Sequence of chain 1.A:
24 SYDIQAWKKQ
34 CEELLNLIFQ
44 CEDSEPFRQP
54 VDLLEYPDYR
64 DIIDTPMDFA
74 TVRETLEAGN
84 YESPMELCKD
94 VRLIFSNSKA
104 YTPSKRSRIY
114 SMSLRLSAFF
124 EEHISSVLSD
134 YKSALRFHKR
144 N

Binding-site contacts:
Ligand atom C7 contacts residue LEU40 of chain 1.A at 4.5 Å (hydrophobic).
Ligand atom O2 contacts residue LEU40 of chain 1.A at 4.2 Å.
Ligand atom C10 contacts residue GLN43 of chain 1.A at 3.4 Å.
Ligand atom C7 contacts residue PHE122 of chain 1.A at 3.7 Å (hydrophobic).
Ligand atom O2 contacts residue GLN43 of chain 1.A at 3.1 Å.
Ligand atom C2 contacts residue CYS44 of chain 1.A at 4.2 Å (hydrophobic).
Ligand atom CL2 contacts residue CYS44 of chain 1.A at 3.5 Å.
Ligand atom CL2 contacts residue PHE122 of chain 1.A at 3.2 Å.
Ligand atom N3 contacts residue LEU40 of chain 1.A at 3.6 Å.
Ligand atom CL2 contacts residue ILE41 of chain 1.A at 4.1 Å.
Ligand atom C8 contacts residue LEU40 of chain 1.A at 4.3 Å (hydrophobic).
Ligand atom C6 contacts residue PHE122 of chain 1.A at 3.3 Å (hydrophobic).
Ligand atom O1 contacts residue PHE122 of chain 1.A at 3.4 Å.
Ligand atom C13 contacts residue LEU40 of chain 1.A at 4.0 Å (hydrophobic).
Ligand atom C1 contacts residue PHE122 of chain 1.A at 3.6 Å (hydrophobic).
Ligand atom C5 contacts residue CYS44 of chain 1.A at 4.0 Å (hydrophobic).
Ligand atom CL1 contacts residue ARG118 of chain 1.A at 3.6 Å.
Ligand atom C12 contacts residue LEU40 of chain 1.A at 3.6 Å (hydrophobic).
Ligand atom C2 contacts residue PHE122 of chain 1.A at 3.8 Å (hydrophobic).
Ligand atom CL2 contacts residue LEU119 of chain 1.A at 3.4 Å.
Ligand atom C6 contacts residue CYS44 of chain 1.A at 3.4 Å (hydrophobic).
Ligand atom CL1 contacts residue LEU119 of chain 1.A at 4.2 Å.
Ligand atom N2 contacts residue LEU40 of chain 1.A at 3.6 Å.
Ligand atom C11 contacts residue GLN43 of chain 1.A at 4.3 Å.
Ligand atom C11 contacts residue LEU40 of chain 1.A at 3.0 Å (hydrophobic).
Ligand atom C5 contacts residue PHE122 of chain 1.A at 3.3 Å (hydrophobic).
Ligand atom CL1 contacts residue PHE122 of chain 1.A at 3.7 Å.
Ligand atom C1 contacts residue CYS44 of chain 1.A at 3.5 Å (hydrophobic).
Ligand atom N2 contacts residue GLN43 of chain 1.A at 3.8 Å.
Ligand atom C12 contacts residue GLN43 of chain 1.A at 4.0 Å.
Ligand atom O1 contacts residue LEU40 of chain 1.A at 4.5 Å.
Ligand atom CL1 contacts residue CYS44 of chain 1.A at 3.7 Å.
Ligand atom C10 contacts residue LEU40 of chain 1.A at 3.0 Å (hydrophobic).
Ligand atom C5 contacts residue LEU40 of chain 1.A at 3.9 Å (hydrophobic).
Ligand atom C3 contacts residue PHE122 of chain 1.A at 3.8 Å (hydrophobic).
Ligand atom N1 contacts residue LEU40 of chain 1.A at 4.1 Å.
Ligand atom C11 contacts residue CYS44 of chain 1.A at 4.4 Å (hydrophobic).
Ligand atom CL2 contacts residue LEU40 of chain 1.A at 4.3 Å.
Ligand atom CL1 contacts residue ASP46 of chain 1.A at 4.2 Å.
Ligand atom C4 contacts residue PHE122 of chain 1.A at 3.4 Å (hydrophobic).

This small molecule binds to this protein.
Small molecule (SMILES): O=C(NCC1CC1)N1CCN(C(=O)c2ccc(Cl)c(Cl)c2)CC1